Sequence of chain 1.H:
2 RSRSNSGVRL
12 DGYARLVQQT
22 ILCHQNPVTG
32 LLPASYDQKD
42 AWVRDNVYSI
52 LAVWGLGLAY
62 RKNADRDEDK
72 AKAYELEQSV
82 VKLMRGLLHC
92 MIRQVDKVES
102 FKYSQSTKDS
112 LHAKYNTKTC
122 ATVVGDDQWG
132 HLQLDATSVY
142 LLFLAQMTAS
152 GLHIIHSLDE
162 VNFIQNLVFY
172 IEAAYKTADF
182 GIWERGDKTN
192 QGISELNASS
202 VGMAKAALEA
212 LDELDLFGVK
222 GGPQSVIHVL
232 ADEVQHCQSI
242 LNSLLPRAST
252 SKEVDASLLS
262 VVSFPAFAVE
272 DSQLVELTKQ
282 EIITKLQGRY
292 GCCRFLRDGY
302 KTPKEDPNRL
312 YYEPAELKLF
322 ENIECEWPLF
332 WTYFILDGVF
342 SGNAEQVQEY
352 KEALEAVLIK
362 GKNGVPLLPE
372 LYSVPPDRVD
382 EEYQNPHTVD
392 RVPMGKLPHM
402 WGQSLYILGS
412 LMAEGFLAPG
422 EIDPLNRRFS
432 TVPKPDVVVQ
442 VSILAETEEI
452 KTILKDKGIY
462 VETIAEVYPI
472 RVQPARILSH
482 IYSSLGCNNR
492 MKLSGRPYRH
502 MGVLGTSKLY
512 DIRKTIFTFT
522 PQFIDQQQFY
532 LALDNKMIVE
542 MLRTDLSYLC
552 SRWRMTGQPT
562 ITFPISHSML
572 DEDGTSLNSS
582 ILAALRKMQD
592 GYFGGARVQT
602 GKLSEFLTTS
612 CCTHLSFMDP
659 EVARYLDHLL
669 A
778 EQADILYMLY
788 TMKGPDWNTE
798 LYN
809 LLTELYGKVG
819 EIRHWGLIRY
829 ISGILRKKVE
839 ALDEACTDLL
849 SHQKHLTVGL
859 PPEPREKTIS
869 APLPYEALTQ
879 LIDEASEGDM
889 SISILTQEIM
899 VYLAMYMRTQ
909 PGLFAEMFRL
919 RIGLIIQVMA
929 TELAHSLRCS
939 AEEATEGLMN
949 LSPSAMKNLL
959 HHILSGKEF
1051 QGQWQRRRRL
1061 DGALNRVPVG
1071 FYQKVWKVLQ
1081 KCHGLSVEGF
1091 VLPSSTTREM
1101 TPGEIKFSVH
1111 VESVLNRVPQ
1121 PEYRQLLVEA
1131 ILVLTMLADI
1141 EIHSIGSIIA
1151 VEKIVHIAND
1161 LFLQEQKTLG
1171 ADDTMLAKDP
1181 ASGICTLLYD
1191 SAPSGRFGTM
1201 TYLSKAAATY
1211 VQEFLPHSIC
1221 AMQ

Sequence of chain 1.L:
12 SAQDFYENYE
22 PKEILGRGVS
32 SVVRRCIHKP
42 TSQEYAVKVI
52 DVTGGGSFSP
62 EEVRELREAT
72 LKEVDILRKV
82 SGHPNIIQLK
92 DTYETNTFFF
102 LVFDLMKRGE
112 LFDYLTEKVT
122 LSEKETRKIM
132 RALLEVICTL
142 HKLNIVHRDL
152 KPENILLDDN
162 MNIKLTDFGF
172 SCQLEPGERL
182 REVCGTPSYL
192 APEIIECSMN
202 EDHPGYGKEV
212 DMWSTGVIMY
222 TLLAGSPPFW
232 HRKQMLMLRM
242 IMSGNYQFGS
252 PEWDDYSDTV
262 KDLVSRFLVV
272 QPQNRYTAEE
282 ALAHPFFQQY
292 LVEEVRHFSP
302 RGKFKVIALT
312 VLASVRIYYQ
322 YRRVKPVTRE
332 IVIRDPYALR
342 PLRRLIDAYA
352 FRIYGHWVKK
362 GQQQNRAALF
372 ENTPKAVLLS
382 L

This small molecule binds to this protein.
Small molecule (SMILES): C/C=C(\C)CC/C=C(\C)CCC=C(C)C

Binding-site contacts:
Ligand atom C8 contacts residue VAL1211 of chain 1.H at 3.0 Å (hydrophobic).
Ligand atom C14 contacts residue LYS1081 of chain 1.H at 3.4 Å.
Ligand atom C6 contacts residue VAL1211 of chain 1.H at 3.4 Å (hydrophobic).
Ligand atom C6 contacts residue ALA1207 of chain 1.H at 3.6 Å (hydrophobic).
Ligand atom C14 contacts residue SER1144 of chain 1.H at 3.6 Å.
Ligand atom C1 contacts residue LEU1137 of chain 1.H at 4.0 Å (hydrophobic).
Ligand atom C6 contacts residue ALA1208 of chain 1.H at 3.8 Å (hydrophobic).
Ligand atom C1 contacts residue GLU1141 of chain 1.H at 4.0 Å.
Ligand atom C7 contacts residue VAL1211 of chain 1.H at 3.7 Å (hydrophobic).
Ligand atom C7 contacts residue GLU1141 of chain 1.H at 3.3 Å.
Ligand atom C5 contacts residue ALA1207 of chain 1.H at 3.8 Å (hydrophobic).
Ligand atom C8 contacts residue ALA1207 of chain 1.H at 4.1 Å (hydrophobic).
Ligand atom C11 contacts residue LEU1134 of chain 1.H at 4.0 Å (hydrophobic).
Ligand atom C14 contacts residue ILE1145 of chain 1.H at 3.6 Å (hydrophobic).
Ligand atom C12 contacts residue LEU1134 of chain 1.H at 3.9 Å (hydrophobic).
Ligand atom C5 contacts residue ALA1208 of chain 1.H at 3.5 Å (hydrophobic).
Ligand atom C10 contacts residue VAL1211 of chain 1.H at 1.7 Å (hydrophobic).
Ligand atom C14 contacts residue GLU1141 of chain 1.H at 4.2 Å.
Ligand atom C4 contacts residue GLU1141 of chain 1.H at 3.9 Å.
Ligand atom C15 contacts residue VAL1078 of chain 1.H at 3.8 Å (hydrophobic).
Ligand atom C4 contacts residue SER1218 of chain 1.H at 3.8 Å.
Ligand atom C1 contacts residue ILE1140 of chain 1.H at 3.9 Å (hydrophobic).
Ligand atom C6 contacts residue GLU1141 of chain 1.H at 3.5 Å.
Ligand atom C2 contacts residue CYS1220 of chain 1.H at 2.9 Å (hydrophobic).
Ligand atom C7 contacts residue ALA1207 of chain 1.H at 3.9 Å (hydrophobic).
Ligand atom C13 contacts residue ALA1138 of chain 1.H at 3.7 Å (hydrophobic).
Ligand atom C3 contacts residue GLU1141 of chain 1.H at 3.9 Å.
Ligand atom C10 contacts residue ALA1207 of chain 1.H at 3.8 Å (hydrophobic).
Ligand atom C13 contacts residue GLU1141 of chain 1.H at 3.9 Å.
Ligand atom C15 contacts residue LYS1081 of chain 1.H at 3.6 Å.
Ligand atom C12 contacts residue ALA1138 of chain 1.H at 3.2 Å (hydrophobic).
Ligand atom C8 contacts residue GLU1141 of chain 1.H at 3.1 Å.
Ligand atom C14 contacts residue HIS1143 of chain 1.H at 3.7 Å.
Ligand atom C3 contacts residue CYS1220 of chain 1.H at 3.4 Å (hydrophobic).
Ligand atom C9 contacts residue VAL1211 of chain 1.H at 3.5 Å (hydrophobic).
Ligand atom C2 contacts residue LEU1137 of chain 1.H at 3.6 Å (hydrophobic).
Ligand atom C9 contacts residue GLU1141 of chain 1.H at 3.4 Å.
Ligand atom C1 contacts residue CYS1220 of chain 1.H at 1.5 Å (hydrophobic).
Ligand atom C4 contacts residue ARG330 of chain 1.L at 3.0 Å.
Ligand atom C15 contacts residue ALA1138 of chain 1.H at 2.8 Å (hydrophobic).